Sequence of chain 1.X:
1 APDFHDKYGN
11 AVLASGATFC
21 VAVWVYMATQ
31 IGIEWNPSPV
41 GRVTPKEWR

Binding-site contacts:
Ligand atom C28 contacts residue THR29 of chain 1.X at 4.1 Å.
Ligand atom C34 contacts residue TRP24 of chain 1.X at 4.5 Å (hydrophobic).
Ligand atom C40 contacts residue ALA28 of chain 1.X at 4.3 Å (hydrophobic).
Ligand atom C28 contacts residue VAL25 of chain 1.X at 4.3 Å (hydrophobic).
Ligand atom C37 contacts residue ALA28 of chain 1.X at 4.3 Å (hydrophobic).
Ligand atom C34 contacts residue ALA28 of chain 1.X at 3.7 Å (hydrophobic).
Ligand atom C40 contacts residue TRP24 of chain 1.X at 4.1 Å (hydrophobic).
Ligand atom C43 contacts residue TRP24 of chain 1.X at 4.2 Å (hydrophobic).
Ligand atom C22 contacts residue THR29 of chain 1.X at 4.0 Å.
Ligand atom C28 contacts residue ALA28 of chain 1.X at 4.2 Å (hydrophobic).

A protein and the small-molecule ligand that binds it are described below.
Small molecule (SMILES): CCCCCCCCCCO[C@@H]1O[C@H](CO)[C@@H](O[C@H]2O[C@H](CO)[C@@H](O)[C@H](O)[C@H]2O)[C@H](O)[C@H]1O